The protein below binds the small molecule below.
Small molecule (SMILES): CC(=O)N1CCN(Cc2cccc(C)c2)c2ccccc21

Sequence of chain 1.A:
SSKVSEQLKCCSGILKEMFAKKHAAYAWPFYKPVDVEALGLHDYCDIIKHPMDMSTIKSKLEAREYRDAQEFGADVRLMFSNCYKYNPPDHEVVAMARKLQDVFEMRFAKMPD

Binding-site contacts:
Ligand atom C7 contacts residue HIS91 of chain 1.A at 4.1 Å.
Ligand atom C9 contacts residue VAL93 of chain 1.A at 4.2 Å (hydrophobic).
Ligand atom C contacts residue VAL34 of chain 1.A at 4.2 Å (hydrophobic).
Ligand atom C7 contacts residue GLU92 of chain 1.A at 4.3 Å.
Ligand atom C11 contacts residue HIS91 of chain 1.A at 3.8 Å.
Ligand atom C contacts residue PRO29 of chain 1.A at 4.0 Å (hydrophobic).
Ligand atom C14 contacts residue PRO29 of chain 1.A at 4.0 Å (hydrophobic).
Ligand atom O contacts residue ASN87 of chain 1.A at 2.9 Å (h-bond).
Ligand atom O contacts residue CYS83 of chain 1.A at 4.1 Å.
Ligand atom C contacts residue PHE30 of chain 1.A at 3.8 Å (hydrophobic).
Ligand atom C14 contacts residue TRP28 of chain 1.A at 3.8 Å (hydrophobic).
Ligand atom N contacts residue VAL34 of chain 1.A at 4.2 Å.
Ligand atom C11 contacts residue TRP28 of chain 1.A at 4.3 Å (hydrophobic).
Ligand atom C1 contacts residue ASN87 of chain 1.A at 3.9 Å.
Ligand atom C contacts residue VAL93 of chain 1.A at 3.9 Å (hydrophobic).
Ligand atom C16 contacts residue PRO29 of chain 1.A at 3.4 Å (hydrophobic).
Ligand atom C13 contacts residue TRP28 of chain 1.A at 4.2 Å (hydrophobic).
Ligand atom C10 contacts residue PRO29 of chain 1.A at 3.9 Å (hydrophobic).
Ligand atom C9 contacts residue GLU92 of chain 1.A at 4.1 Å.
Ligand atom C10 contacts residue VAL93 of chain 1.A at 3.8 Å (hydrophobic).
Ligand atom C2 contacts residue ASN87 of chain 1.A at 3.6 Å.
Ligand atom O contacts residue VAL34 of chain 1.A at 4.3 Å.
Ligand atom C15 contacts residue PRO29 of chain 1.A at 3.3 Å (hydrophobic).
Ligand atom C8 contacts residue GLU92 of chain 1.A at 3.7 Å.
Ligand atom C11 contacts residue VAL93 of chain 1.A at 3.9 Å (hydrophobic).
Ligand atom C17 contacts residue PRO29 of chain 1.A at 4.3 Å (hydrophobic).
Ligand atom C1 contacts residue VAL93 of chain 1.A at 4.1 Å (hydrophobic).
Ligand atom N contacts residue VAL93 of chain 1.A at 4.3 Å.
Ligand atom C10 contacts residue GLU92 of chain 1.A at 3.9 Å.
Ligand atom C10 contacts residue TRP28 of chain 1.A at 3.7 Å (hydrophobic).
Ligand atom C6 contacts residue HIS91 of chain 1.A at 3.9 Å.
Ligand atom C5 contacts residue HIS91 of chain 1.A at 3.8 Å.
Ligand atom C1 contacts residue VAL34 of chain 1.A at 4.0 Å (hydrophobic).
Ligand atom C9 contacts residue HIS91 of chain 1.A at 4.1 Å.
Ligand atom C8 contacts residue HIS91 of chain 1.A at 4.2 Å.
Ligand atom C9 contacts residue TRP28 of chain 1.A at 4.0 Å (hydrophobic).
Ligand atom C3 contacts residue ASN87 of chain 1.A at 3.4 Å.
Ligand atom C2 contacts residue LEU41 of chain 1.A at 4.1 Å (hydrophobic).
Ligand atom C16 contacts residue VAL34 of chain 1.A at 4.1 Å (hydrophobic).
Ligand atom C10 contacts residue MET96 of chain 1.A at 3.1 Å (hydrophobic).